The small molecule below binds the protein below.
Small molecule (SMILES): CC(=O)N[C@@H]1[C@@H](O)[C@H](O)[C@@H](CO)O[C@H]1O

Binding-site contacts:
Ligand atom O6 contacts residue GLN19 of chain 1.M at 4.3 Å.
Ligand atom C3 contacts residue ASN27 of chain 1.M at 3.8 Å.
Ligand atom C7 contacts residue LYS26 of chain 1.M at 4.3 Å.
Ligand atom O7 contacts residue ASN27 of chain 1.M at 2.4 Å (h-bond).
Ligand atom N2 contacts residue ASN27 of chain 1.M at 2.9 Å (h-bond).
Ligand atom C7 contacts residue ASN27 of chain 1.M at 2.9 Å.
Ligand atom O5 contacts residue ASN27 of chain 1.M at 2.4 Å (h-bond).
Ligand atom C4 contacts residue ASN27 of chain 1.M at 4.3 Å.
Ligand atom C1 contacts residue GLN19 of chain 1.M at 4.3 Å.
Ligand atom O5 contacts residue GLN19 of chain 1.M at 3.8 Å.
Ligand atom C8 contacts residue ASN27 of chain 1.M at 4.2 Å.
Ligand atom C1 contacts residue ASN27 of chain 1.M at 1.4 Å.
Ligand atom C2 contacts residue ASN27 of chain 1.M at 2.5 Å.
Ligand atom C5 contacts residue ASN27 of chain 1.M at 3.7 Å.
Ligand atom C8 contacts residue LYS26 of chain 1.M at 3.6 Å.

Sequence of chain 1.M:
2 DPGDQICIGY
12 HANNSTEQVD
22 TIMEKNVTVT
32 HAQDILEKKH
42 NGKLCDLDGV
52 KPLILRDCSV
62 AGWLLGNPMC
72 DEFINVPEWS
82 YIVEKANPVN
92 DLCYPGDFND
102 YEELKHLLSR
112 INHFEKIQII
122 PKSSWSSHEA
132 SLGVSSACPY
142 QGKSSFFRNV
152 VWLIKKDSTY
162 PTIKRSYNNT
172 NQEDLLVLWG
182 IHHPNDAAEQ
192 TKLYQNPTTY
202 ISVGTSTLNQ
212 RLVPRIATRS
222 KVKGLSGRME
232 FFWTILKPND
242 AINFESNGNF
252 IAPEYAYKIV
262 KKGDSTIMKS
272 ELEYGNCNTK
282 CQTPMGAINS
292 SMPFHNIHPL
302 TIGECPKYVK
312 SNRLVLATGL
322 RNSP